Sequence of chain 2.E:
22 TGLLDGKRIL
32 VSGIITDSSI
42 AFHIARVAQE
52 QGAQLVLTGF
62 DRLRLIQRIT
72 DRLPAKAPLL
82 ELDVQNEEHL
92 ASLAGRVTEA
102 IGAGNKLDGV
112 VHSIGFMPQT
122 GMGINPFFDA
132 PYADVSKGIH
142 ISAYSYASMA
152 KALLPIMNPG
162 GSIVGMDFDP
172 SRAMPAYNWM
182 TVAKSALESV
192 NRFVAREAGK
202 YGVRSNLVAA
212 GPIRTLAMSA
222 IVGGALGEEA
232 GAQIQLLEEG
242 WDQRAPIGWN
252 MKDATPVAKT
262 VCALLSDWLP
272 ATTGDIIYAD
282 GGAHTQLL

This small molecule binds to this protein.
Small molecule (SMILES): Cc1ccccc1Oc1ccc(Cn2cc(C3CC3)nn2)cc1O

Binding-site contacts:
Ligand atom NAO contacts residue LEU238 of chain 2.E at 3.8 Å.
Ligand atom NAX contacts residue ILE222 of chain 2.E at 3.8 Å.
Ligand atom CAR contacts residue NAD1 of chain 2.W at 3.1 Å.
Ligand atom CAJ contacts residue TYR178 of chain 2.E at 3.7 Å (hydrophobic).
Ligand atom CAE contacts residue PHE117 of chain 2.E at 3.6 Å (hydrophobic).
Ligand atom NAN contacts residue GLN234 of chain 2.E at 3.5 Å (h-bond).
Ligand atom CAJ contacts residue PHE169 of chain 2.E at 3.5 Å (hydrophobic).
Ligand atom NAN contacts residue ILE222 of chain 2.E at 3.7 Å.
Ligand atom NAO contacts residue MET219 of chain 2.E at 3.6 Å.
Ligand atom CAH contacts residue NAD1 of chain 2.W at 3.2 Å.
Ligand atom CAA contacts residue GLY116 of chain 2.E at 3.5 Å.
Ligand atom CAS contacts residue NAD1 of chain 2.W at 3.3 Å.
Ligand atom CAI contacts residue TYR178 of chain 2.E at 3.3 Å (hydrophobic).
Ligand atom CAK contacts residue PRO176 of chain 2.E at 3.8 Å (hydrophobic).
Ligand atom CAA contacts residue ALA218 of chain 2.E at 3.5 Å (hydrophobic).
Ligand atom CAD contacts residue MET181 of chain 2.E at 3.8 Å (hydrophobic).
Ligand atom CAV contacts residue NAD1 of chain 2.W at 3.3 Å.
Ligand atom CAG contacts residue ILE222 of chain 2.E at 3.5 Å (hydrophobic).
Ligand atom OAP contacts residue NAD1 of chain 2.W at 3.2 Å.
Ligand atom CAH contacts residue ILE222 of chain 2.E at 3.9 Å (hydrophobic).
Ligand atom CAQ contacts residue ALA218 of chain 2.E at 3.6 Å (hydrophobic).
Ligand atom CAU contacts residue ALA218 of chain 2.E at 3.8 Å (hydrophobic).
Ligand atom CAS contacts residue TYR178 of chain 2.E at 3.3 Å (hydrophobic).
Ligand atom CAD contacts residue MET123 of chain 2.E at 3.7 Å (hydrophobic).
Ligand atom CAH contacts residue MET219 of chain 2.E at 3.8 Å (hydrophobic).
Ligand atom OAB contacts residue NAD1 of chain 2.W at 2.6 Å (h-bond).
Ligand atom NAO contacts residue ILE222 of chain 2.E at 3.6 Å.
Ligand atom CAL contacts residue PRO176 of chain 2.E at 3.6 Å (hydrophobic).
Ligand atom CAE contacts residue GLY116 of chain 2.E at 3.6 Å.
Ligand atom CAK contacts residue ALA177 of chain 2.E at 3.4 Å (hydrophobic).
Ligand atom CAC contacts residue MET118 of chain 2.E at 3.9 Å (hydrophobic).
Ligand atom OAP contacts residue ALA218 of chain 2.E at 3.8 Å.
Ligand atom CAM contacts residue NAD1 of chain 2.W at 3.1 Å.
Ligand atom CAA contacts residue NAD1 of chain 2.W at 3.5 Å.
Ligand atom NAN contacts residue LEU238 of chain 2.E at 3.8 Å.
Ligand atom CAG contacts residue MET219 of chain 2.E at 3.8 Å (hydrophobic).
Ligand atom CAG contacts residue NAD1 of chain 2.W at 3.0 Å.
Ligand atom OAB contacts residue TYR178 of chain 2.E at 2.4 Å (h-bond).
Ligand atom CAL contacts residue LEU237 of chain 2.E at 3.7 Å (hydrophobic).
Ligand atom CAI contacts residue NAD1 of chain 2.W at 3.5 Å.